Binding-site contacts:
Ligand atom PG contacts residue GLU37 of chain 1.A at 3.4 Å.
Ligand atom N1 contacts residue LYS153 of chain 1.A at 3.1 Å.
Ligand atom N1 contacts residue LYS122 of chain 1.A at 3.1 Å.
Ligand atom N2 contacts residue ASP124 of chain 1.A at 3.7 Å.
Ligand atom C8 contacts residue PHE32 of chain 1.A at 3.6 Å (hydrophobic).
Ligand atom PG contacts residue MG1 of chain 1.D at 3.5 Å.
Ligand atom O2' contacts residue ASN121 of chain 1.A at 3.7 Å.
Ligand atom C2 contacts residue LYS153 of chain 1.A at 3.8 Å.
Ligand atom N9 contacts residue PHE32 of chain 1.A at 3.7 Å.
Ligand atom O2G contacts residue PRO38 of chain 1.A at 3.2 Å (h-bond).
Ligand atom O2' contacts residue GLY19 of chain 1.A at 3.1 Å.
Ligand atom O2A contacts residue GLY17 of chain 1.A at 3.2 Å.
Ligand atom N3B contacts residue MG1 of chain 1.D at 3.4 Å.
Ligand atom N3B contacts residue GLU37 of chain 1.A at 3.9 Å.
Ligand atom O6 contacts residue ASP124 of chain 1.A at 3.4 Å (salt-bridge).
Ligand atom N2 contacts residue ALA152 of chain 1.A at 3.3 Å (h-bond).
Ligand atom O3' contacts residue ALA22 of chain 1.A at 3.0 Å.
Ligand atom N2 contacts residue LYS153 of chain 1.A at 3.7 Å.
Ligand atom C6 contacts residue LYS122 of chain 1.A at 3.7 Å.
Ligand atom O2G contacts residue THR39 of chain 1.A at 3.0 Å (h-bond).
Ligand atom O2B contacts residue MG1 of chain 1.D at 2.3 Å.
Ligand atom N2 contacts residue LYS122 of chain 1.A at 3.6 Å.
Ligand atom N2 contacts residue SER151 of chain 1.A at 3.0 Å (h-bond).
Ligand atom C2 contacts residue LYS122 of chain 1.A at 3.4 Å.
Ligand atom N2 contacts residue ASN121 of chain 1.A at 3.0 Å (h-bond).
Ligand atom O1G contacts residue GLU37 of chain 1.A at 2.9 Å (salt-bridge).
Ligand atom C3' contacts residue GLY19 of chain 1.A at 3.2 Å.
Ligand atom N1 contacts residue ASP124 of chain 1.A at 3.5 Å (salt-bridge).
Ligand atom PB contacts residue MG1 of chain 1.D at 3.4 Å.
Ligand atom O2G contacts residue GLU37 of chain 1.A at 3.0 Å (salt-bridge).
Ligand atom O6 contacts residue LYS153 of chain 1.A at 3.5 Å.
Ligand atom O6 contacts residue LYS122 of chain 1.A at 3.3 Å (salt-bridge).
Ligand atom O2B contacts residue SER21 of chain 1.A at 3.5 Å (h-bond).
Ligand atom O3' contacts residue GLY19 of chain 1.A at 3.0 Å.
Ligand atom C2 contacts residue SER151 of chain 1.A at 3.8 Å.
Ligand atom O2' contacts residue ALA22 of chain 1.A at 3.3 Å.
Ligand atom O2G contacts residue MG1 of chain 1.D at 2.3 Å.
Ligand atom C6 contacts residue LYS153 of chain 1.A at 3.5 Å.
Ligand atom C2' contacts residue GLY19 of chain 1.A at 3.4 Å.
Ligand atom N1 contacts residue SER151 of chain 1.A at 3.8 Å.

This protein binds this small molecule.
Small molecule (SMILES): Nc1nc2c(ncn2[C@@H]2O[C@H](CO[P](=O)(O)O[P](=O)(O)NP(=O)(O)O)[C@@H](O)[C@H]2O)c(=O)[nH]1

Sequence of chain 1.A:
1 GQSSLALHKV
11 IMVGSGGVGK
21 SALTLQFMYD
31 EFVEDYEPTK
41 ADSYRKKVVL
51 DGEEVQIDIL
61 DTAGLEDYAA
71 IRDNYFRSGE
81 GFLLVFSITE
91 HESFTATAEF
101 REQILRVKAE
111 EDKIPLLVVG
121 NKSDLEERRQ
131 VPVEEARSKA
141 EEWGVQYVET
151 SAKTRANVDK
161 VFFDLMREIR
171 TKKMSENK